Sequence of chain 1.C:
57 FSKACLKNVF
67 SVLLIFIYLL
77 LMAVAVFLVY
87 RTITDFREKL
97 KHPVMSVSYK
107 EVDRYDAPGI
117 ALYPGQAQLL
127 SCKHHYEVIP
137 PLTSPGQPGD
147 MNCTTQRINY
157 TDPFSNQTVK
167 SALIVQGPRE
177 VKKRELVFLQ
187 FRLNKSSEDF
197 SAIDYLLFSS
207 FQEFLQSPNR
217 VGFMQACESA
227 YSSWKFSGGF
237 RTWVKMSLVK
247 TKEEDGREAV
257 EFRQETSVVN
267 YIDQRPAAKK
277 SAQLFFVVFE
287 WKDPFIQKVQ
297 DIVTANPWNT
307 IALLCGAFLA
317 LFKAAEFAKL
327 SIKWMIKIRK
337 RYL

This protein binds this small molecule.
Small molecule (SMILES): CC(=O)N[C@@H]1[C@@H](O)[C@H](O)[C@@H](CO)O[C@H]1O

Binding-site contacts:
Ligand atom O7 contacts residue ASN162 of chain 1.C at 3.5 Å (h-bond).
Ligand atom C2 contacts residue ASN162 of chain 1.C at 2.5 Å.
Ligand atom C7 contacts residue ASN162 of chain 1.C at 3.1 Å.
Ligand atom O5 contacts residue ASN162 of chain 1.C at 2.4 Å (h-bond).
Ligand atom C5 contacts residue ASN162 of chain 1.C at 3.7 Å.
Ligand atom N2 contacts residue ASN162 of chain 1.C at 2.8 Å (h-bond).
Ligand atom C3 contacts residue ASN162 of chain 1.C at 3.8 Å.
Ligand atom C1 contacts residue ASN162 of chain 1.C at 1.4 Å.
Ligand atom C4 contacts residue ASN162 of chain 1.C at 4.2 Å.
Ligand atom C8 contacts residue ASN162 of chain 1.C at 3.8 Å.